Sequence of chain 2.B:
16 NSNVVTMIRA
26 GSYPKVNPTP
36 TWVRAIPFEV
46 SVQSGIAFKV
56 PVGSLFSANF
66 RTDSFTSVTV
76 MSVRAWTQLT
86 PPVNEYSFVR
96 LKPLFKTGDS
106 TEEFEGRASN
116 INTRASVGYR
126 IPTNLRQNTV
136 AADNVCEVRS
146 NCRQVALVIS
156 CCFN

Sequence of chain 1.JB:
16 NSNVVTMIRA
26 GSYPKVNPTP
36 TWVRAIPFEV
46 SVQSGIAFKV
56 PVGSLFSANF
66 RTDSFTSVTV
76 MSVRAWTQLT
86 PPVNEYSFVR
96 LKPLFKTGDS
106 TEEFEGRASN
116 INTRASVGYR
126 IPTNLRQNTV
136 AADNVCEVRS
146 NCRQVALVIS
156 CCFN

Binding-site contacts:
Ligand atom OP3 contacts residue ILE23 of chain 1.JB at 4.2 Å.
Ligand atom O5' contacts residue ARG125 of chain 2.B at 3.8 Å.
Ligand atom OP1 contacts residue ARG131 of chain 2.B at 3.4 Å (salt-bridge).
Ligand atom OP2 contacts residue ARG131 of chain 2.B at 3.8 Å.
Ligand atom P contacts residue ILE23 of chain 1.JB at 4.2 Å.
Ligand atom N1 contacts residue ARG125 of chain 2.B at 4.0 Å.
Ligand atom OP3 contacts residue ARG125 of chain 2.B at 3.2 Å.
Ligand atom C5 contacts residue ARG125 of chain 2.B at 3.7 Å.
Ligand atom P contacts residue SER77 of chain 2.B at 4.4 Å.
Ligand atom O3' contacts residue ARG125 of chain 2.B at 4.3 Å.
Ligand atom C5' contacts residue MET76 of chain 2.B at 4.1 Å (hydrophobic).
Ligand atom OP2 contacts residue SER77 of chain 2.B at 3.6 Å.
Ligand atom N3 contacts residue ARG125 of chain 2.B at 4.1 Å.
Ligand atom O2 contacts residue ASN16 of chain 1.JB at 3.0 Å (h-bond).
Ligand atom OP1 contacts residue ARG125 of chain 2.B at 3.2 Å (salt-bridge).
Ligand atom P contacts residue ARG125 of chain 2.B at 4.1 Å.
Ligand atom C3' contacts residue ARG125 of chain 2.B at 3.6 Å.
Ligand atom N3 contacts residue ASN16 of chain 1.JB at 2.9 Å (h-bond).
Ligand atom C5' contacts residue ARG131 of chain 2.B at 3.4 Å.
Ligand atom OP3 contacts residue SER77 of chain 2.B at 3.6 Å.
Ligand atom C6 contacts residue ARG125 of chain 2.B at 3.6 Å.
Ligand atom C4 contacts residue ARG125 of chain 2.B at 3.7 Å.
Ligand atom OP3 contacts residue ARG131 of chain 2.B at 4.3 Å.
Ligand atom O5' contacts residue ARG131 of chain 2.B at 2.5 Å (salt-bridge).
Ligand atom O4 contacts residue ARG125 of chain 2.B at 3.8 Å.
Ligand atom OP2 contacts residue ILE23 of chain 1.JB at 4.5 Å.
Ligand atom C4' contacts residue ARG125 of chain 2.B at 4.3 Å.
Ligand atom C4 contacts residue ASN16 of chain 1.JB at 3.9 Å.
Ligand atom OP1 contacts residue ILE23 of chain 1.JB at 3.4 Å.
Ligand atom N3 contacts residue SER17 of chain 1.JB at 4.4 Å.
Ligand atom P contacts residue ARG131 of chain 2.B at 3.5 Å.
Ligand atom OP3 contacts residue MET76 of chain 2.B at 4.4 Å.
Ligand atom C4 contacts residue SER17 of chain 1.JB at 3.9 Å.
Ligand atom O4 contacts residue ASN16 of chain 1.JB at 4.2 Å.
Ligand atom C2 contacts residue ASN16 of chain 1.JB at 3.3 Å.
Ligand atom O4 contacts residue SER17 of chain 1.JB at 3.1 Å.
Ligand atom C5' contacts residue ARG125 of chain 2.B at 3.9 Å.
Ligand atom C2' contacts residue ARG125 of chain 2.B at 4.2 Å.
Ligand atom C2 contacts residue ARG125 of chain 2.B at 4.1 Å.

This protein binds this small molecule.
Small molecule (SMILES): CO[P](=O)(O)O[C@H]1[C@@H](O)[C@H](n2ccc(=O)[nH]c2=O)O[C@@H]1COP(=O)(O)O